Binding-site contacts:
Ligand atom C2 contacts residue GLN41 of chain 1.I at 4.1 Å.
Ligand atom C4 contacts residue ASP30 of chain 1.I at 4.1 Å.
Ligand atom C4 contacts residue VAL34 of chain 1.I at 4.2 Å (hydrophobic).
Ligand atom C1 contacts residue TYR36 of chain 1.I at 4.3 Å (hydrophobic).
Ligand atom C3 contacts residue GLN41 of chain 1.I at 3.8 Å.
Ligand atom O4 contacts residue ASN29 of chain 1.I at 3.4 Å (h-bond).
Ligand atom C3 contacts residue ASN29 of chain 1.I at 3.7 Å.
Ligand atom O2 contacts residue ALA45 of chain 1.I at 3.8 Å.
Ligand atom C3 contacts residue ASP30 of chain 1.I at 4.0 Å.
Ligand atom O3 contacts residue TYR36 of chain 1.I at 4.1 Å.
Ligand atom C6 contacts residue GLN41 of chain 1.I at 3.5 Å.
Ligand atom O4 contacts residue TYR36 of chain 1.I at 2.6 Å (h-bond).
Ligand atom C4 contacts residue TYR36 of chain 1.I at 3.4 Å (hydrophobic).
Ligand atom O6 contacts residue TYR36 of chain 1.I at 4.2 Å.
Ligand atom C4 contacts residue ASN29 of chain 1.I at 4.2 Å.
Ligand atom O5 contacts residue GLN41 of chain 1.I at 3.7 Å.
Ligand atom C6 contacts residue VAL34 of chain 1.I at 4.1 Å (hydrophobic).
Ligand atom O3 contacts residue ASN29 of chain 1.I at 2.7 Å (h-bond).
Ligand atom C5 contacts residue GLN41 of chain 1.I at 4.2 Å.
Ligand atom C1 contacts residue GLN41 of chain 1.I at 4.0 Å.
Ligand atom O4 contacts residue ASP30 of chain 1.I at 3.5 Å.
Ligand atom O4 contacts residue GLN28 of chain 1.I at 4.3 Å.
Ligand atom O6 contacts residue GLN41 of chain 1.I at 2.8 Å (h-bond).
Ligand atom C1 contacts residue GLN28 of chain 1.I at 3.9 Å.
Ligand atom O3 contacts residue GLN28 of chain 1.I at 3.0 Å (h-bond).
Ligand atom C3 contacts residue GLN28 of chain 1.I at 3.7 Å.
Ligand atom O2 contacts residue ASP30 of chain 1.I at 2.7 Å (salt-bridge).
Ligand atom C2 contacts residue GLN28 of chain 1.I at 3.7 Å.
Ligand atom C6 contacts residue TYR36 of chain 1.I at 4.1 Å (hydrophobic).
Ligand atom C2 contacts residue ASN32 of chain 1.I at 3.9 Å.
Ligand atom C2 contacts residue ALA45 of chain 1.I at 4.2 Å (hydrophobic).
Ligand atom C4 contacts residue GLN28 of chain 1.I at 4.0 Å.
Ligand atom O3 contacts residue ASP30 of chain 1.I at 3.5 Å (salt-bridge).
Ligand atom O5 contacts residue ASN32 of chain 1.I at 3.2 Å (h-bond).
Ligand atom O4 contacts residue ASN39 of chain 1.I at 4.1 Å.
Ligand atom C1 contacts residue ASN32 of chain 1.I at 3.6 Å.
Ligand atom C2 contacts residue ASP30 of chain 1.I at 3.2 Å.
Ligand atom O2 contacts residue ASN32 of chain 1.I at 2.9 Å (h-bond).
Ligand atom O2 contacts residue GLN28 of chain 1.I at 3.1 Å (h-bond).
Ligand atom C5 contacts residue ASP30 of chain 1.I at 3.6 Å.

Sequence of chain 1.I:
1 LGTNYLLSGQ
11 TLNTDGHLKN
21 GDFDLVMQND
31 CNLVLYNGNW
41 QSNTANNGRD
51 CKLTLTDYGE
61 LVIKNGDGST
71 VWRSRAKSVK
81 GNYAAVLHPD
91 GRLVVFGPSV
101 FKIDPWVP

The protein below binds the small molecule below.
Small molecule (SMILES): OC[C@H]1O[C@H](OC[C@H]2O[C@H](O)[C@@H](O)[C@@H](O[C@H]3O[C@H](CO)[C@@H](O)[C@H](O)[C@@H]3O)[C@@H]2O)[C@@H](O)[C@@H](O)[C@@H]1O